A protein and the small-molecule ligand that binds it are described below.
Small molecule (SMILES): CC(=O)N[C@@H]1[C@@H](O)[C@H](O)[C@@H](CO)O[C@H]1O

Sequence of chain 1.B:
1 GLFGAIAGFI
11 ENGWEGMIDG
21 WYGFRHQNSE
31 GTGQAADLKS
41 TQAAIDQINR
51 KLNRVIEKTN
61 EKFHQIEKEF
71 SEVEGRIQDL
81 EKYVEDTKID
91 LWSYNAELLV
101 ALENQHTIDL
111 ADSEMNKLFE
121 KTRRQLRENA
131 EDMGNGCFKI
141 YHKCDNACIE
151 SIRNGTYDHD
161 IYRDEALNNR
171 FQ

Binding-site contacts:
Ligand atom N2 contacts residue ASN38 of chain 1.A at 2.7 Å (h-bond).
Ligand atom C5 contacts residue ASN38 of chain 1.A at 3.7 Å.
Ligand atom C1 contacts residue ASN38 of chain 1.A at 1.5 Å.
Ligand atom O7 contacts residue ASN38 of chain 1.A at 4.4 Å.
Ligand atom O6 contacts residue LEU52 of chain 1.B at 3.4 Å.
Ligand atom O6 contacts residue THR318 of chain 1.A at 3.7 Å.
Ligand atom C1 contacts residue THR318 of chain 1.A at 3.4 Å.
Ligand atom O6 contacts residue ASN49 of chain 1.B at 4.5 Å.
Ligand atom C2 contacts residue ASN38 of chain 1.A at 2.5 Å.
Ligand atom C1 contacts residue ALA39 of chain 1.A at 4.3 Å (hydrophobic).
Ligand atom C4 contacts residue ASN38 of chain 1.A at 4.3 Å.
Ligand atom C6 contacts residue LEU52 of chain 1.B at 3.9 Å (hydrophobic).
Ligand atom O5 contacts residue ASN38 of chain 1.A at 2.4 Å (h-bond).
Ligand atom C3 contacts residue ASN38 of chain 1.A at 3.8 Å.
Ligand atom C7 contacts residue ASN38 of chain 1.A at 3.8 Å.
Ligand atom O5 contacts residue THR318 of chain 1.A at 3.4 Å (h-bond).

Sequence of chain 1.A:
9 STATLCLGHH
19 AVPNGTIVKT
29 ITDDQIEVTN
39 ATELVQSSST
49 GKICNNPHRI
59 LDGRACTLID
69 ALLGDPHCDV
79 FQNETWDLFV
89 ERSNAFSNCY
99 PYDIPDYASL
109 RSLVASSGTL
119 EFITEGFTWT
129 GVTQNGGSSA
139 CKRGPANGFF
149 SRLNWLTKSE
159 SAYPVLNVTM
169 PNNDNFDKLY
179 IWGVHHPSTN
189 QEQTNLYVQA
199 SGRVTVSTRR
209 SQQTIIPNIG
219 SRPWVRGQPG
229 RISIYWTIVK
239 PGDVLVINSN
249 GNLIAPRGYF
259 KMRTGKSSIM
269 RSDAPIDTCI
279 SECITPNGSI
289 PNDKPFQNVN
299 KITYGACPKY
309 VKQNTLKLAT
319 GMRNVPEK